Binding-site contacts:
Ligand atom C11 contacts residue THR126 of chain 1.I at 3.7 Å.
Ligand atom O9 contacts residue GLU183 of chain 1.I at 2.6 Å (salt-bridge).
Ligand atom O7 contacts residue LEU187 of chain 1.I at 4.0 Å.
Ligand atom O8 contacts residue GLN219 of chain 1.I at 2.7 Å (h-bond).
Ligand atom C4 contacts residue GLN219 of chain 1.I at 3.6 Å.
Ligand atom C9 contacts residue TYR88 of chain 1.I at 3.2 Å (hydrophobic).
Ligand atom N5 contacts residue THR126 of chain 1.I at 2.8 Å (h-bond).
Ligand atom O1A contacts residue ARG128 of chain 1.I at 3.0 Å (salt-bridge).
Ligand atom O1A contacts residue THR127 of chain 1.I at 3.3 Å (h-bond).
Ligand atom C9 contacts residue GLU183 of chain 1.I at 3.1 Å.
Ligand atom O1B contacts residue TYR88 of chain 1.I at 4.0 Å.
Ligand atom C4 contacts residue THR126 of chain 1.I at 3.5 Å.
Ligand atom O6 contacts residue GLN219 of chain 1.I at 3.8 Å.
Ligand atom C2 contacts residue GLN219 of chain 1.I at 4.0 Å.
Ligand atom C7 contacts residue TRP144 of chain 1.I at 3.5 Å (hydrophobic).
Ligand atom C10 contacts residue THR126 of chain 1.I at 3.7 Å.
Ligand atom O8 contacts residue TYR88 of chain 1.I at 2.7 Å (h-bond).
Ligand atom O8 contacts residue TRP144 of chain 1.I at 3.9 Å.
Ligand atom O3 contacts residue GLN219 of chain 1.I at 3.8 Å.
Ligand atom O4 contacts residue THR126 of chain 1.I at 3.8 Å.
Ligand atom O9 contacts residue TYR88 of chain 1.I at 2.9 Å (h-bond).
Ligand atom O10 contacts residue LEU187 of chain 1.I at 3.5 Å.
Ligand atom O1B contacts residue GLN219 of chain 1.I at 2.9 Å (h-bond).
Ligand atom O9 contacts residue HIS176 of chain 1.I at 3.3 Å (h-bond).
Ligand atom O4 contacts residue GLN219 of chain 1.I at 3.1 Å (h-bond).
Ligand atom C1 contacts residue ARG128 of chain 1.I at 3.9 Å.
Ligand atom C9 contacts residue HIS176 of chain 1.I at 3.2 Å.
Ligand atom C8 contacts residue TYR88 of chain 1.I at 3.5 Å (hydrophobic).
Ligand atom O9 contacts residue GLY221 of chain 1.I at 3.6 Å.
Ligand atom C8 contacts residue GLU183 of chain 1.I at 3.8 Å.
Ligand atom C8 contacts residue TRP144 of chain 1.I at 3.9 Å (hydrophobic).
Ligand atom C8 contacts residue GLN219 of chain 1.I at 3.8 Å.
Ligand atom C1 contacts residue THR127 of chain 1.I at 3.3 Å.
Ligand atom C11 contacts residue GLY125 of chain 1.I at 3.9 Å.
Ligand atom O1B contacts residue THR127 of chain 1.I at 2.6 Å (h-bond).
Ligand atom C9 contacts residue TRP144 of chain 1.I at 3.8 Å (hydrophobic).
Ligand atom C5 contacts residue THR126 of chain 1.I at 3.6 Å.
Ligand atom O4 contacts residue GLY218 of chain 1.I at 3.6 Å.
Ligand atom O1A contacts residue GLN219 of chain 1.I at 3.4 Å (h-bond).
Ligand atom C1 contacts residue GLN219 of chain 1.I at 3.1 Å.

This small molecule binds to this protein.
Small molecule (SMILES): CC(=O)N[C@H]1[C@H]([C@H](O)[C@H](O)CO)O[C@@](O[C@H]2[C@@H](O)[C@@H](CO)O[C@@H](O[C@H]3[C@H](O)[C@@H](NC(C)=O)CO[C@@H]3CO)[C@@H]2O)(C(=O)O)C[C@@H]1O

Sequence of chain 1.I:
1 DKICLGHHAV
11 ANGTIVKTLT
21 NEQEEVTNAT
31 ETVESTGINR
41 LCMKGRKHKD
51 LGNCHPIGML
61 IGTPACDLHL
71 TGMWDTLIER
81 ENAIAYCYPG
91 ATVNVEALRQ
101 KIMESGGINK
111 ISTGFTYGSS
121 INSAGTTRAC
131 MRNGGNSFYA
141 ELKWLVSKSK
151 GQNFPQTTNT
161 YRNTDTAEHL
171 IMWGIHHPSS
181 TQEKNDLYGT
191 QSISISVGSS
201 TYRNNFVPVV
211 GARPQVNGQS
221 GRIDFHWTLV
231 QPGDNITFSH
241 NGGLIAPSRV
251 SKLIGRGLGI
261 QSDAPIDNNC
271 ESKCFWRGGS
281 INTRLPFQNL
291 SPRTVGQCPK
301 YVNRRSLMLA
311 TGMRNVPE